Sequence of chain 1.E:
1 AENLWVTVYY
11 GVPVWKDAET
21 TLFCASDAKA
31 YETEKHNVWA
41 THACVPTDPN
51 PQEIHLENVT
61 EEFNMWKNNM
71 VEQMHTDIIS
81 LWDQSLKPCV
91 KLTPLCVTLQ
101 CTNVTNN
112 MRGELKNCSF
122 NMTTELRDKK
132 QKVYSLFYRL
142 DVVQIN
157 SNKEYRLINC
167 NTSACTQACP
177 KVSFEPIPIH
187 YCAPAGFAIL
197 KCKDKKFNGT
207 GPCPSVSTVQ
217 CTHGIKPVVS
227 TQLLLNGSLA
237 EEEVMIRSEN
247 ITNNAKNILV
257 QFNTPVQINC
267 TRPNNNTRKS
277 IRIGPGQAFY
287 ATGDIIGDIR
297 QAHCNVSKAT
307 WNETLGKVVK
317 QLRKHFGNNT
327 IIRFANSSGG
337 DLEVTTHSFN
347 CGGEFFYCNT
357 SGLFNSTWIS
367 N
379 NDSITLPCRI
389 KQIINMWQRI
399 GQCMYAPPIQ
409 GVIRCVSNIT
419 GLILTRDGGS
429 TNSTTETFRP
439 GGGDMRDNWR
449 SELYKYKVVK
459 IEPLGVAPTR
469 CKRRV

This small molecule binds to this protein.
Small molecule (SMILES): CC(=O)N[C@H]1[C@H](O[C@H]2[C@H](O)[C@@H](NC(C)=O)CO[C@@H]2CO)O[C@H](CO)[C@@H](O[C@@H]2O[C@H](CO)[C@@H](O)[C@H](O)[C@@H]2O)[C@@H]1O

Binding-site contacts:
Ligand atom C1 contacts residue THR206 of chain 1.E at 3.4 Å.
Ligand atom O7 contacts residue HIS321 of chain 1.E at 4.3 Å.
Ligand atom C4 contacts residue THR206 of chain 1.E at 4.4 Å.
Ligand atom O5 contacts residue THR206 of chain 1.E at 3.7 Å.
Ligand atom O7 contacts residue ILE247 of chain 1.E at 4.4 Å.
Ligand atom C4 contacts residue ASN204 of chain 1.E at 4.2 Å.
Ligand atom C8 contacts residue ILE247 of chain 1.E at 4.2 Å (hydrophobic).
Ligand atom O7 contacts residue ASN204 of chain 1.E at 3.3 Å (h-bond).
Ligand atom O5 contacts residue ASN204 of chain 1.E at 2.3 Å (h-bond).
Ligand atom C5 contacts residue THR206 of chain 1.E at 3.6 Å.
Ligand atom C3 contacts residue ASN204 of chain 1.E at 3.8 Å.
Ligand atom N2 contacts residue ASN204 of chain 1.E at 3.0 Å (h-bond).
Ligand atom C7 contacts residue ASN204 of chain 1.E at 3.4 Å.
Ligand atom C5 contacts residue ASN204 of chain 1.E at 3.6 Å.
Ligand atom C8 contacts residue SER244 of chain 1.E at 3.4 Å.
Ligand atom C3 contacts residue THR206 of chain 1.E at 4.2 Å.
Ligand atom C1 contacts residue ASN204 of chain 1.E at 1.4 Å.
Ligand atom C2 contacts residue THR206 of chain 1.E at 4.3 Å.
Ligand atom C2 contacts residue ASN204 of chain 1.E at 2.5 Å.